The small molecule below binds the protein below.
Small molecule (SMILES): Cc1c(COC(=O)[C@H]2C(/C=C(/Cl)C(F)(F)F)C2(C)C)cccc1-c1ccccc1

Sequence of chain 1.B:
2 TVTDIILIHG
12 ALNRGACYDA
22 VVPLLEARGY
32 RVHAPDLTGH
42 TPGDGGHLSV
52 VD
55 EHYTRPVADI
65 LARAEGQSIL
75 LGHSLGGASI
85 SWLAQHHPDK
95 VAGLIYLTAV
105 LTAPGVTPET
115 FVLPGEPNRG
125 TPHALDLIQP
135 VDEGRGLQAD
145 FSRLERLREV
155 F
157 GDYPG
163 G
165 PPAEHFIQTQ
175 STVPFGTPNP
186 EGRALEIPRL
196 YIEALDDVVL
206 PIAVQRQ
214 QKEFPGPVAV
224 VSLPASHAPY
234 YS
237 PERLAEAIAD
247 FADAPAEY

Binding-site contacts:
Ligand atom O1 contacts residue SER78 of chain 1.B at 2.4 Å (h-bond).
Ligand atom C2 contacts residue HIS230 of chain 1.B at 3.6 Å.
Ligand atom C12 contacts residue PHE155 of chain 1.B at 3.7 Å (hydrophobic).
Ligand atom C14 contacts residue HIS230 of chain 1.B at 3.8 Å.
Ligand atom C4 contacts residue ASN14 of chain 1.B at 3.3 Å.
Ligand atom C13 contacts residue HIS230 of chain 1.B at 3.3 Å.
Ligand atom O contacts residue HIS230 of chain 1.B at 2.9 Å (h-bond).
Ligand atom C21 contacts residue PHE179 of chain 1.B at 3.9 Å (hydrophobic).
Ligand atom C14 contacts residue SER78 of chain 1.B at 2.8 Å.
Ligand atom C1 contacts residue ASN14 of chain 1.B at 3.6 Å.
Ligand atom C19 contacts residue LEU79 of chain 1.B at 3.3 Å (hydrophobic).
Ligand atom O1 contacts residue LEU79 of chain 1.B at 3.0 Å (h-bond).
Ligand atom C2 contacts residue ASN14 of chain 1.B at 3.6 Å.
Ligand atom C3 contacts residue ASN14 of chain 1.B at 3.5 Å.
Ligand atom C13 contacts residue ALA12 of chain 1.B at 3.8 Å (hydrophobic).
Ligand atom C5 contacts residue ASN14 of chain 1.B at 3.2 Å.
Ligand atom CL contacts residue ALA128 of chain 1.B at 3.5 Å.
Ligand atom CL contacts residue VAL116 of chain 1.B at 3.8 Å.
Ligand atom O contacts residue SER78 of chain 1.B at 3.0 Å (h-bond).
Ligand atom F1 contacts residue ALA12 of chain 1.B at 3.3 Å.
Ligand atom C18 contacts residue VAL204 of chain 1.B at 3.7 Å (hydrophobic).
Ligand atom C6 contacts residue PHE155 of chain 1.B at 3.9 Å (hydrophobic).
Ligand atom C2 contacts residue ALA12 of chain 1.B at 3.8 Å (hydrophobic).
Ligand atom C contacts residue ALA12 of chain 1.B at 3.7 Å (hydrophobic).
Ligand atom C contacts residue PHE155 of chain 1.B at 3.7 Å (hydrophobic).
Ligand atom C3 contacts residue HIS230 of chain 1.B at 3.3 Å.
Ligand atom F contacts residue ILE132 of chain 1.B at 3.1 Å.
Ligand atom C21 contacts residue ALA128 of chain 1.B at 3.9 Å (hydrophobic).
Ligand atom C2 contacts residue PHE155 of chain 1.B at 3.6 Å (hydrophobic).
Ligand atom O1 contacts residue ALA12 of chain 1.B at 3.3 Å (h-bond).
Ligand atom C19 contacts residue SER78 of chain 1.B at 3.3 Å.
Ligand atom C13 contacts residue PHE155 of chain 1.B at 3.9 Å (hydrophobic).
Ligand atom C6 contacts residue ASN14 of chain 1.B at 3.4 Å.
Ligand atom C11 contacts residue LEU151 of chain 1.B at 3.8 Å (hydrophobic).
Ligand atom C5 contacts residue PHE170 of chain 1.B at 3.9 Å (hydrophobic).
Ligand atom C8 contacts residue PHE170 of chain 1.B at 3.4 Å (hydrophobic).
Ligand atom F1 contacts residue PHE179 of chain 1.B at 3.2 Å.
Ligand atom C18 contacts residue THR125 of chain 1.B at 3.8 Å.
Ligand atom C1 contacts residue PHE155 of chain 1.B at 3.5 Å (hydrophobic).
Ligand atom C1 contacts residue ALA12 of chain 1.B at 3.7 Å (hydrophobic).